Binding-site contacts:
Ligand atom C1' contacts residue ARG68 of chain 2.B at 3.8 Å.
Ligand atom C4 contacts residue ARG55 of chain 2.B at 4.3 Å.
Ligand atom C6 contacts residue ARG68 of chain 2.B at 4.0 Å.
Ligand atom C2' contacts residue CYS203 of chain 2.A at 4.2 Å (hydrophobic).
Ligand atom N1 contacts residue ALA56 of chain 2.B at 3.2 Å (h-bond).
Ligand atom C2' contacts residue ARG55 of chain 2.B at 3.4 Å.
Ligand atom C5' contacts residue ARG202 of chain 2.A at 3.9 Å.
Ligand atom C6 contacts residue TYR58 of chain 2.B at 3.8 Å (hydrophobic).
Ligand atom N1 contacts residue TYR58 of chain 2.B at 3.5 Å.
Ligand atom N1 contacts residue ARG68 of chain 2.B at 3.9 Å.
Ligand atom O2 contacts residue TYR58 of chain 2.B at 3.6 Å.
Ligand atom O4' contacts residue ARG202 of chain 2.A at 3.9 Å.
Ligand atom C6 contacts residue ALA56 of chain 2.B at 4.3 Å (hydrophobic).
Ligand atom OP2 contacts residue ARG202 of chain 2.A at 3.6 Å.
Ligand atom O2 contacts residue ARG202 of chain 2.A at 4.2 Å.
Ligand atom O2' contacts residue CYS203 of chain 2.A at 3.3 Å (h-bond).
Ligand atom O2' contacts residue LEU41 of chain 2.B at 3.8 Å.
Ligand atom N1 contacts residue ARG55 of chain 2.B at 4.1 Å.
Ligand atom P contacts residue ARG55 of chain 2.B at 4.1 Å.
Ligand atom O4' contacts residue CYS203 of chain 2.A at 4.2 Å.
Ligand atom O4' contacts residue ARG68 of chain 2.B at 3.0 Å (salt-bridge).
Ligand atom N6 contacts residue TYR58 of chain 2.B at 3.5 Å (h-bond).
Ligand atom C2 contacts residue ALA56 of chain 2.B at 3.8 Å (hydrophobic).
Ligand atom O2' contacts residue ARG55 of chain 2.B at 3.8 Å.
Ligand atom C4' contacts residue ARG68 of chain 2.B at 4.2 Å.
Ligand atom C2 contacts residue ARG55 of chain 2.B at 3.1 Å.
Ligand atom N6 contacts residue PHE57 of chain 2.B at 4.1 Å.
Ligand atom O2' contacts residue THR44 of chain 2.B at 3.9 Å.
Ligand atom O2' contacts residue ARG55 of chain 2.B at 3.1 Å (salt-bridge).
Ligand atom O3' contacts residue ARG55 of chain 2.B at 4.1 Å.
Ligand atom C3' contacts residue ARG55 of chain 2.B at 4.2 Å.
Ligand atom C2 contacts residue TYR58 of chain 2.B at 3.8 Å (hydrophobic).
Ligand atom C1' contacts residue CYS203 of chain 2.A at 4.3 Å (hydrophobic).
Ligand atom C2 contacts residue ARG68 of chain 2.B at 4.3 Å.
Ligand atom N3 contacts residue ARG55 of chain 2.B at 3.2 Å (salt-bridge).
Ligand atom O2 contacts residue ASN205 of chain 2.A at 4.0 Å.
Ligand atom C4' contacts residue ARG202 of chain 2.A at 4.1 Å.
Ligand atom O3' contacts residue CYS203 of chain 2.A at 4.0 Å.
Ligand atom OP2 contacts residue ARG55 of chain 2.B at 2.9 Å (salt-bridge).
Ligand atom C4' contacts residue CYS203 of chain 2.A at 4.1 Å (hydrophobic).

Sequence of chain 2.A:
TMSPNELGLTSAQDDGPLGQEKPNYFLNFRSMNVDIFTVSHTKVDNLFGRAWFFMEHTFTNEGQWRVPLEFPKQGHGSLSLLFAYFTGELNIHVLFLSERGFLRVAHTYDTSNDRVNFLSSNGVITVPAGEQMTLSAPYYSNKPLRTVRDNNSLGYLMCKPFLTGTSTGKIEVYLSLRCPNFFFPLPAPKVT

A small-molecule ligand and the protein it binds are described below.
Small molecule (SMILES): Nc1ncnc2c1ncn2[C@@H]1O[C@H](CO)[C@@H](O[P](=O)(O)OC[C@H]2O[C@@H](n3ccc(=O)[nH]c3=O)[C@H](O)[C@@H]2O[P](=O)(O)OC[C@H]2O[C@@H](n3ccc(=O)[nH]c3=O)[C@H](O)[C@@H]2O[P](=O)(O)OC[C@H]2O[C@@H](n3ccc(=O)[nH]c3=O)[C@H](O)[C@@H]2O[P](=O)(O)OC[C@H]2O[C@@H](n3ccc(=O)[nH]c3=O)[C@H](O)[C@@H]2O[P](=O)(O)OC[C@H]2O[C@@H](n3ccc(=O)[nH]c3=O)[C@H](O)[C@@H]2O)[C@H]1O

Sequence of chain 2.B:
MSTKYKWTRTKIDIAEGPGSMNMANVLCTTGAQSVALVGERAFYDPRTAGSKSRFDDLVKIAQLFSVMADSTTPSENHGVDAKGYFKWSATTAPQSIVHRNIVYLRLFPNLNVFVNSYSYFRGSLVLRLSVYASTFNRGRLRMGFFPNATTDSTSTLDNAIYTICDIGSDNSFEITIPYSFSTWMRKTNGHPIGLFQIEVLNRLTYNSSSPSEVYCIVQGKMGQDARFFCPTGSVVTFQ